Binding-site contacts:
Ligand atom C4 contacts residue ASN230 of chain 1.B at 4.2 Å.
Ligand atom C4 contacts residue GLN279 of chain 1.B at 4.2 Å.
Ligand atom C5 contacts residue ASN230 of chain 1.B at 3.7 Å.
Ligand atom C8 contacts residue ASN230 of chain 1.B at 3.9 Å.
Ligand atom C7 contacts residue ASN230 of chain 1.B at 3.4 Å.
Ligand atom O5 contacts residue GLN279 of chain 1.B at 3.5 Å (h-bond).
Ligand atom O6 contacts residue GLN279 of chain 1.B at 3.3 Å (h-bond).
Ligand atom C5 contacts residue GLN279 of chain 1.B at 4.2 Å.
Ligand atom C2 contacts residue ASN230 of chain 1.B at 2.4 Å.
Ligand atom O5 contacts residue THR232 of chain 1.B at 4.5 Å.
Ligand atom N2 contacts residue ASN230 of chain 1.B at 2.9 Å (h-bond).
Ligand atom O5 contacts residue ASN230 of chain 1.B at 2.4 Å (h-bond).
Ligand atom C1 contacts residue ASN230 of chain 1.B at 1.4 Å.
Ligand atom C1 contacts residue GLN279 of chain 1.B at 4.2 Å.
Ligand atom C6 contacts residue GLN279 of chain 1.B at 4.3 Å.
Ligand atom O7 contacts residue ASN230 of chain 1.B at 3.6 Å (h-bond).
Ligand atom O6 contacts residue SER235 of chain 1.B at 3.3 Å (h-bond).
Ligand atom C3 contacts residue ASN230 of chain 1.B at 3.8 Å.
Ligand atom C2 contacts residue GLN279 of chain 1.B at 4.3 Å.

The protein below binds the small molecule below.
Small molecule (SMILES): CC(=O)N[C@@H]1[C@@H](O)[C@H](O)[C@@H](CO)O[C@H]1O

Sequence of chain 1.B:
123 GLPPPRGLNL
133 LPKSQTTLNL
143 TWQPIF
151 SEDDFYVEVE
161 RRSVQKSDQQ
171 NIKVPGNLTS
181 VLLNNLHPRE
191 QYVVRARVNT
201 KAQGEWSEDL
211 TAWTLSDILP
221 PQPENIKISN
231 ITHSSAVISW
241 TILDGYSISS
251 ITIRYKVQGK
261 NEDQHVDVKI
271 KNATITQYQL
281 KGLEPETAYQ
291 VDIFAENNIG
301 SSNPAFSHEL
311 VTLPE